A small-molecule ligand and the protein it binds are described below.
Small molecule (SMILES): CC(=O)N[C@H]1[C@H](O[C@H]2[C@H](O)[C@@H](NC(C)=O)CO[C@@H]2CO)O[C@H](CO)[C@@H](O)[C@@H]1O

Sequence of chain 7.E:
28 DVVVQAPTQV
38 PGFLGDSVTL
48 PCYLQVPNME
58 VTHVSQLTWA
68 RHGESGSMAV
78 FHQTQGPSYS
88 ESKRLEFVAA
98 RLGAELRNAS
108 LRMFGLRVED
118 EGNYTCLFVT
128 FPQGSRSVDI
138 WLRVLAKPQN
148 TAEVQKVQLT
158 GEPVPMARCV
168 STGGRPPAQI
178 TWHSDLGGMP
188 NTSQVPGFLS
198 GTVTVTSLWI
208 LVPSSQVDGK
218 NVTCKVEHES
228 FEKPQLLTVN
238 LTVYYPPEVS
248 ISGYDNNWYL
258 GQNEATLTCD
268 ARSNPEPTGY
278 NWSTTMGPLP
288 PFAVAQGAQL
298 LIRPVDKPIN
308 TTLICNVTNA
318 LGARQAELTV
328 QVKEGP

Binding-site contacts:
Ligand atom C1 contacts residue ASN218 of chain 7.E at 1.4 Å.
Ligand atom C4 contacts residue ASN218 of chain 7.E at 4.1 Å.
Ligand atom C7 contacts residue ASN218 of chain 7.E at 2.9 Å.
Ligand atom C3 contacts residue ASN218 of chain 7.E at 3.7 Å.
Ligand atom O5 contacts residue NAG1 of chain 7.J at 4.1 Å.
Ligand atom C5 contacts residue ASN218 of chain 7.E at 3.6 Å.
Ligand atom O5 contacts residue THR235 of chain 7.E at 4.4 Å.
Ligand atom C1 contacts residue NAG1 of chain 7.J at 3.7 Å.
Ligand atom C5 contacts residue NAG1 of chain 7.J at 4.3 Å.
Ligand atom C8 contacts residue ASN218 of chain 7.E at 4.3 Å.
Ligand atom N2 contacts residue ASN218 of chain 7.E at 2.9 Å (h-bond).
Ligand atom O5 contacts residue ASN218 of chain 7.E at 2.3 Å (h-bond).
Ligand atom C2 contacts residue ASN218 of chain 7.E at 2.3 Å.
Ligand atom O7 contacts residue ASN218 of chain 7.E at 2.3 Å (h-bond).